Binding-site contacts:
Ligand atom O4 contacts residue PHE118 of chain 30.N at 4.1 Å.
Ligand atom O5 contacts residue ASN259 of chain 30.O at 2.3 Å (h-bond).
Ligand atom C3 contacts residue ASN259 of chain 30.O at 3.7 Å.
Ligand atom C8 contacts residue ALA258 of chain 30.O at 3.7 Å (hydrophobic).
Ligand atom O7 contacts residue ASN259 of chain 30.O at 3.2 Å (h-bond).
Ligand atom C1 contacts residue ASN259 of chain 30.O at 1.4 Å.
Ligand atom C3 contacts residue LYS115 of chain 30.N at 4.3 Å.
Ligand atom C8 contacts residue THR116 of chain 30.N at 4.3 Å.
Ligand atom C4 contacts residue ASN259 of chain 30.O at 4.2 Å.
Ligand atom O6 contacts residue LYS181 of chain 30.N at 3.4 Å (salt-bridge).
Ligand atom C8 contacts residue LEU257 of chain 30.O at 4.1 Å (hydrophobic).
Ligand atom C7 contacts residue ASN259 of chain 30.O at 3.2 Å.
Ligand atom C4 contacts residue LYS181 of chain 30.N at 3.6 Å.
Ligand atom O4 contacts residue LYS181 of chain 30.N at 2.7 Å (salt-bridge).
Ligand atom O3 contacts residue LYS115 of chain 30.N at 3.6 Å (salt-bridge).
Ligand atom C6 contacts residue LYS181 of chain 30.N at 3.4 Å.
Ligand atom C2 contacts residue ASN259 of chain 30.O at 2.4 Å.
Ligand atom N2 contacts residue THR116 of chain 30.N at 4.1 Å.
Ligand atom C5 contacts residue LYS181 of chain 30.N at 3.4 Å.
Ligand atom C5 contacts residue ASN259 of chain 30.O at 3.6 Å.
Ligand atom N2 contacts residue ASN259 of chain 30.O at 2.8 Å (h-bond).
Ligand atom C8 contacts residue ASN259 of chain 30.O at 4.2 Å.

Sequence of chain 30.O:
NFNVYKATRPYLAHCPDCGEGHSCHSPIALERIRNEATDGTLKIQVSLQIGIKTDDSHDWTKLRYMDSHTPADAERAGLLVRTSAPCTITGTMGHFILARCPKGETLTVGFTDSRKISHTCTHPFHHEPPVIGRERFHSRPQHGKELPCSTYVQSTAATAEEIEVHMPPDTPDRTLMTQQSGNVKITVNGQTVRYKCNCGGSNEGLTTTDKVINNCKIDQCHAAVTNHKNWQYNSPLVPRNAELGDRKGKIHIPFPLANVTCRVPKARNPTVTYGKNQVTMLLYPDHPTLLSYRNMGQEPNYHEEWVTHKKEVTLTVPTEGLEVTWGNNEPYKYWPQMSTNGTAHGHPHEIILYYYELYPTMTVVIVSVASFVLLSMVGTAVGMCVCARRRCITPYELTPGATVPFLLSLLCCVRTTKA

This small molecule binds to this protein.
Small molecule (SMILES): CC(=O)N[C@@H]1[C@@H](O)[C@H](O)[C@@H](CO)O[C@H]1O

Sequence of chain 30.N:
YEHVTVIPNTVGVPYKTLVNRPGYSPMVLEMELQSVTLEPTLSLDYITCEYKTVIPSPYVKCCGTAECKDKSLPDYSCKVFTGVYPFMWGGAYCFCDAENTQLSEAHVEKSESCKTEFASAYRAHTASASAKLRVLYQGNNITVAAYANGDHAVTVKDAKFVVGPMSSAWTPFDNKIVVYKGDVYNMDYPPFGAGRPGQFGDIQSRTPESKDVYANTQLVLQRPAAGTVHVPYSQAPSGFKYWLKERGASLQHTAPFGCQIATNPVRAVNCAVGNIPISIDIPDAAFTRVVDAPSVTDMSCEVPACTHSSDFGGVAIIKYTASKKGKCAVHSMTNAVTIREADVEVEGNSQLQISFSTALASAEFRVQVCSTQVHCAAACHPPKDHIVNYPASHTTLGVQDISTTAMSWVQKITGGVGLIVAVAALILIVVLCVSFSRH